A protein and the small-molecule ligand that binds it are described below.
Small molecule (SMILES): NS(=O)(=O)c1nnc(NC(=O)C2CCCCC2)s1

Sequence of chain 1.A:
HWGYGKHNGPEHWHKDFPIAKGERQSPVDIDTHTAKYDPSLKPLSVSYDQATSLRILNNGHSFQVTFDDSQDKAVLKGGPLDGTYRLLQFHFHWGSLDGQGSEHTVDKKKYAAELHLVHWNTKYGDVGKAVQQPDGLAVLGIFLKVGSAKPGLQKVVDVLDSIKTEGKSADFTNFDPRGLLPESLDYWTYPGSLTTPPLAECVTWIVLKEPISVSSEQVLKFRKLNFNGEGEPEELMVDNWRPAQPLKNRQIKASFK

Binding-site contacts:
Ligand atom S09 contacts residue LEU197 of chain 1.A at 3.8 Å.
Ligand atom O02 contacts residue HIS119 of chain 1.A at 3.5 Å (h-bond).
Ligand atom O03 contacts residue ZN1 of chain 1.B at 4.0 Å.
Ligand atom O02 contacts residue VAL121 of chain 1.A at 3.6 Å.
Ligand atom C17 contacts residue VAL130 of chain 1.A at 3.9 Å (hydrophobic).
Ligand atom O03 contacts residue THR198 of chain 1.A at 3.0 Å (h-bond).
Ligand atom S09 contacts residue HIS94 of chain 1.A at 4.0 Å.
Ligand atom C15 contacts residue LEU91 of chain 1.A at 3.6 Å (hydrophobic).
Ligand atom C05 contacts residue HIS94 of chain 1.A at 4.1 Å.
Ligand atom O02 contacts residue ZN1 of chain 1.B at 3.1 Å.
Ligand atom N04 contacts residue ZN1 of chain 1.B at 1.9 Å.
Ligand atom C05 contacts residue LEU197 of chain 1.A at 3.8 Å (hydrophobic).
Ligand atom C16 contacts residue VAL130 of chain 1.A at 3.7 Å (hydrophobic).
Ligand atom N07 contacts residue LEU197 of chain 1.A at 3.7 Å.
Ligand atom S01 contacts residue ZN1 of chain 1.B at 3.0 Å.
Ligand atom C08 contacts residue LEU197 of chain 1.A at 3.7 Å (hydrophobic).
Ligand atom O13 contacts residue VAL121 of chain 1.A at 3.4 Å.
Ligand atom C14 contacts residue LEU91 of chain 1.A at 3.7 Å (hydrophobic).
Ligand atom S09 contacts residue GLN92 of chain 1.A at 3.9 Å.
Ligand atom O02 contacts residue VAL142 of chain 1.A at 3.7 Å.
Ligand atom O03 contacts residue LEU197 of chain 1.A at 3.5 Å.
Ligand atom N06 contacts residue THR198 of chain 1.A at 3.8 Å.
Ligand atom N04 contacts residue THR198 of chain 1.A at 2.7 Å (h-bond).
Ligand atom N04 contacts residue HIS94 of chain 1.A at 3.3 Å (h-bond).
Ligand atom C11 contacts residue GLN92 of chain 1.A at 3.7 Å.
Ligand atom S01 contacts residue THR198 of chain 1.A at 3.8 Å.
Ligand atom N06 contacts residue THR199 of chain 1.A at 2.9 Å (h-bond).
Ligand atom O13 contacts residue GLN92 of chain 1.A at 3.0 Å (h-bond).
Ligand atom N04 contacts residue HIS96 of chain 1.A at 3.2 Å (h-bond).
Ligand atom O02 contacts residue HIS94 of chain 1.A at 3.3 Å.
Ligand atom S09 contacts residue VAL121 of chain 1.A at 3.8 Å.
Ligand atom N04 contacts residue GLU106 of chain 1.A at 4.0 Å.
Ligand atom S01 contacts residue HIS94 of chain 1.A at 3.8 Å.
Ligand atom N07 contacts residue THR199 of chain 1.A at 3.0 Å (h-bond).
Ligand atom S01 contacts residue HIS119 of chain 1.A at 3.9 Å.
Ligand atom O03 contacts residue TRP208 of chain 1.A at 3.4 Å.
Ligand atom C18 contacts residue VAL134 of chain 1.A at 4.0 Å (hydrophobic).
Ligand atom O03 contacts residue SER196 of chain 1.A at 4.1 Å.
Ligand atom N06 contacts residue LEU197 of chain 1.A at 3.5 Å.
Ligand atom N04 contacts residue HIS119 of chain 1.A at 3.4 Å (h-bond).